This protein binds this small molecule.
Small molecule (SMILES): c1cnc2cc3c(cc2n1)[C@@H]1CNC[C@H]3C1

Sequence of chain 1.C:
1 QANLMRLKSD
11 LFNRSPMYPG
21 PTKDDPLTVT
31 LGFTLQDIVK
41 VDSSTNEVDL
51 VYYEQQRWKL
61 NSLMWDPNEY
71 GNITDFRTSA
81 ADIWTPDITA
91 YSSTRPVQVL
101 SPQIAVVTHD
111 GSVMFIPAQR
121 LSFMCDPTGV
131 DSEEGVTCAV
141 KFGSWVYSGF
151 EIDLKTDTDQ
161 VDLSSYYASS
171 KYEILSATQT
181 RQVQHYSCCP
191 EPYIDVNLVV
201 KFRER

Binding-site contacts:
Ligand atom N13 contacts residue VAL146 of chain 1.C at 3.9 Å.
Ligand atom C14 contacts residue TRP145 of chain 1.C at 3.8 Å (hydrophobic).
Ligand atom C15 contacts residue TRP145 of chain 1.C at 3.6 Å (hydrophobic).
Ligand atom C16 contacts residue ILE116 of chain 1.D at 3.8 Å (hydrophobic).
Ligand atom C09 contacts residue TYR193 of chain 1.C at 4.0 Å (hydrophobic).
Ligand atom C07 contacts residue CYS188 of chain 1.C at 3.9 Å (hydrophobic).
Ligand atom C08 contacts residue CYS188 of chain 1.C at 4.1 Å (hydrophobic).
Ligand atom N10 contacts residue TYR193 of chain 1.C at 3.9 Å.
Ligand atom C05 contacts residue CYS188 of chain 1.C at 3.9 Å (hydrophobic).
Ligand atom N10 contacts residue VAL146 of chain 1.C at 3.8 Å.
Ligand atom C11 contacts residue VAL106 of chain 1.D at 3.2 Å (hydrophobic).
Ligand atom N02 contacts residue TYR91 of chain 1.C at 3.2 Å (h-bond).
Ligand atom N02 contacts residue TRP145 of chain 1.C at 2.6 Å (h-bond).
Ligand atom C07 contacts residue TRP145 of chain 1.C at 3.7 Å (hydrophobic).
Ligand atom C09 contacts residue VAL146 of chain 1.C at 4.2 Å (hydrophobic).
Ligand atom C07 contacts residue ILE116 of chain 1.D at 4.2 Å (hydrophobic).
Ligand atom C16 contacts residue TRP145 of chain 1.C at 3.6 Å (hydrophobic).
Ligand atom C15 contacts residue ILE116 of chain 1.D at 3.4 Å (hydrophobic).
Ligand atom C12 contacts residue VAL106 of chain 1.D at 4.0 Å (hydrophobic).
Ligand atom C06 contacts residue TYR186 of chain 1.C at 4.0 Å (hydrophobic).
Ligand atom C05 contacts residue TYR186 of chain 1.C at 4.0 Å (hydrophobic).
Ligand atom C01 contacts residue TYR186 of chain 1.C at 3.6 Å (hydrophobic).
Ligand atom C11 contacts residue VAL146 of chain 1.C at 4.1 Å (hydrophobic).
Ligand atom C01 contacts residue TRP145 of chain 1.C at 3.7 Å (hydrophobic).
Ligand atom C12 contacts residue ILE104 of chain 1.D at 4.0 Å (hydrophobic).
Ligand atom C09 contacts residue ILE116 of chain 1.D at 3.9 Å (hydrophobic).
Ligand atom C12 contacts residue VAL146 of chain 1.C at 3.7 Å (hydrophobic).
Ligand atom C06 contacts residue CYS188 of chain 1.C at 3.7 Å (hydrophobic).
Ligand atom C14 contacts residue ILE116 of chain 1.D at 3.4 Å (hydrophobic).
Ligand atom C08 contacts residue TYR193 of chain 1.C at 3.3 Å (hydrophobic).
Ligand atom C04 contacts residue TRP145 of chain 1.C at 4.1 Å (hydrophobic).
Ligand atom C01 contacts residue TYR193 of chain 1.C at 3.8 Å (hydrophobic).
Ligand atom C03 contacts residue TRP145 of chain 1.C at 3.5 Å (hydrophobic).
Ligand atom C03 contacts residue TYR91 of chain 1.C at 3.8 Å (hydrophobic).
Ligand atom C08 contacts residue TRP145 of chain 1.C at 3.8 Å (hydrophobic).
Ligand atom C01 contacts residue TYR91 of chain 1.C at 3.9 Å (hydrophobic).
Ligand atom N13 contacts residue ILE116 of chain 1.D at 3.8 Å.
Ligand atom N10 contacts residue VAL106 of chain 1.D at 4.0 Å.
Ligand atom C09 contacts residue TRP145 of chain 1.C at 3.9 Å (hydrophobic).
Ligand atom C08 contacts residue CYS189 of chain 1.C at 3.9 Å (hydrophobic).

Sequence of chain 1.D:
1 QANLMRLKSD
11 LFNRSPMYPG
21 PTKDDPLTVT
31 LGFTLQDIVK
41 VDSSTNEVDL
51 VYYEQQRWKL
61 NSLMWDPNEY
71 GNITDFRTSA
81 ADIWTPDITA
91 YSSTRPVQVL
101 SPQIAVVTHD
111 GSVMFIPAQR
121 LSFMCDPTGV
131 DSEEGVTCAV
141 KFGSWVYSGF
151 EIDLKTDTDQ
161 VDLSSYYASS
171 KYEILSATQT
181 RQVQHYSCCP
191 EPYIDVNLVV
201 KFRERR